Sequence of chain 1.AA:
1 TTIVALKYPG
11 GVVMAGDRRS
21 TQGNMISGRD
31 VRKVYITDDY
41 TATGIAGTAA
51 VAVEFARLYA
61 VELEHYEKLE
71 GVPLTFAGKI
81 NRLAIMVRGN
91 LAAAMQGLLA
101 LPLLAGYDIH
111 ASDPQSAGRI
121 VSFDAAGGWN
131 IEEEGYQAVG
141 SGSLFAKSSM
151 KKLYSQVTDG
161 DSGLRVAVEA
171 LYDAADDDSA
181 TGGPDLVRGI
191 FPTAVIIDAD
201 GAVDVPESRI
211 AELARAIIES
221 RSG

This small molecule binds to this protein.
Small molecule (SMILES): COC[C@H](NC(=O)[C@H](CC(=O)NOC(C)(C)C)NC(=O)c1cc(C)on1)C(=O)NCc1cccc2ccccc12

Binding-site contacts:
Ligand atom N03 contacts residue THR21 of chain 1.AA at 2.9 Å (h-bond).
Ligand atom C19 contacts residue THR21 of chain 1.AA at 3.6 Å.
Ligand atom C14 contacts residue ALA49 of chain 1.AA at 3.5 Å (hydrophobic).
Ligand atom C02 contacts residue THR21 of chain 1.AA at 3.7 Å.
Ligand atom N06 contacts residue GLY47 of chain 1.AA at 2.9 Å (h-bond).
Ligand atom N35 contacts residue ASP124 of chain 1.BA at 3.7 Å.
Ligand atom C10 contacts residue LYS33 of chain 1.AA at 3.6 Å.
Ligand atom C09 contacts residue LYS33 of chain 1.AA at 3.7 Å.
Ligand atom C07 contacts residue THR1 of chain 1.AA at 3.1 Å.
Ligand atom C04 contacts residue GLY47 of chain 1.AA at 3.5 Å.
Ligand atom C24 contacts residue SER27 of chain 1.AA at 3.7 Å.
Ligand atom C29 contacts residue ASP124 of chain 1.BA at 3.8 Å.
Ligand atom C38 contacts residue LEU98 of chain 1.AA at 3.7 Å (hydrophobic).
Ligand atom C15 contacts residue ALA49 of chain 1.AA at 3.5 Å (hydrophobic).
Ligand atom C13 contacts residue ALA49 of chain 1.AA at 3.8 Å (hydrophobic).
Ligand atom C21 contacts residue GLY47 of chain 1.AA at 3.5 Å.
Ligand atom C23 contacts residue ASP124 of chain 1.BA at 3.4 Å.
Ligand atom O36 contacts residue ALA126 of chain 1.BA at 3.6 Å (h-bond).
Ligand atom N25 contacts residue ASP124 of chain 1.BA at 3.0 Å (salt-bridge).
Ligand atom C15 contacts residue VAL31 of chain 1.AA at 3.6 Å (hydrophobic).
Ligand atom C16 contacts residue ALA49 of chain 1.AA at 3.6 Å (hydrophobic).
Ligand atom C30 contacts residue ASN130 of chain 1.BA at 3.7 Å.
Ligand atom O01 contacts residue THR48 of chain 1.AA at 3.6 Å.
Ligand atom O18 contacts residue THR21 of chain 1.AA at 3.1 Å (h-bond).
Ligand atom C14 contacts residue SER20 of chain 1.AA at 3.7 Å.
Ligand atom O01 contacts residue ALA49 of chain 1.AA at 3.2 Å (h-bond).
Ligand atom C10 contacts residue ILE45 of chain 1.AA at 3.3 Å (hydrophobic).
Ligand atom C05 contacts residue GLY47 of chain 1.AA at 3.6 Å.
Ligand atom O31 contacts residue GLN22 of chain 1.AA at 3.2 Å.
Ligand atom C24 contacts residue ASP124 of chain 1.BA at 3.6 Å.
Ligand atom C10 contacts residue ALA52 of chain 1.AA at 3.7 Å (hydrophobic).
Ligand atom C28 contacts residue SER122 of chain 1.BA at 3.2 Å.
Ligand atom C15 contacts residue SER20 of chain 1.AA at 3.7 Å.
Ligand atom O18 contacts residue SER20 of chain 1.AA at 3.3 Å.
Ligand atom C09 contacts residue ILE45 of chain 1.AA at 3.5 Å (hydrophobic).
Ligand atom N32 contacts residue ASP124 of chain 1.BA at 3.3 Å (salt-bridge).
Ligand atom O31 contacts residue SER20 of chain 1.AA at 3.5 Å (h-bond).
Ligand atom O31 contacts residue SER27 of chain 1.AA at 2.5 Å (h-bond).
Ligand atom N06 contacts residue THR1 of chain 1.AA at 3.5 Å (h-bond).
Ligand atom C04 contacts residue THR21 of chain 1.AA at 3.8 Å.

Sequence of chain 1.BA:
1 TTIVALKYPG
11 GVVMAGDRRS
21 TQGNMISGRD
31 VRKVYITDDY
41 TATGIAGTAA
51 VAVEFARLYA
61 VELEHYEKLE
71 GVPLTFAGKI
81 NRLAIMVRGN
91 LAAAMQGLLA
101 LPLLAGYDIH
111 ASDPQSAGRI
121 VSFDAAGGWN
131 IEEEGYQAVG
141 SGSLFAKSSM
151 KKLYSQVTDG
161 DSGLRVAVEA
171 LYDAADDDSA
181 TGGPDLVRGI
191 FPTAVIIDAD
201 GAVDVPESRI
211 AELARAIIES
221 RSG